Sequence of chain 1.A:
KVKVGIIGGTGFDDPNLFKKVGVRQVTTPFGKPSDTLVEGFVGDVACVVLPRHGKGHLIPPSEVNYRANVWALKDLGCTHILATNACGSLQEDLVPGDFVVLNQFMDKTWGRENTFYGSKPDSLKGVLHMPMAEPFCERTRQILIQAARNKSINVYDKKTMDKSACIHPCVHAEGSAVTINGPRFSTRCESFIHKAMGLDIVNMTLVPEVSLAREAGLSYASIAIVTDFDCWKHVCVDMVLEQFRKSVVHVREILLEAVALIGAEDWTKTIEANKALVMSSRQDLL

Binding-site contacts:
Ligand atom N6 contacts residue ASP253 of chain 1.B at 3.1 Å (salt-bridge).
Ligand atom O2' contacts residue MET227 of chain 1.B at 3.1 Å (h-bond).
Ligand atom C5 contacts residue GLY111 of chain 1.B at 3.7 Å.
Ligand atom O2' contacts residue SO41 of chain 1.G at 2.9 Å (h-bond).
Ligand atom CS contacts residue VAL267 of chain 1.B at 3.9 Å (hydrophobic).
Ligand atom C5 contacts residue PHE208 of chain 1.B at 3.8 Å (hydrophobic).
Ligand atom C8 contacts residue CYS110 of chain 1.B at 3.7 Å (hydrophobic).
Ligand atom C2 contacts residue MET227 of chain 1.B at 3.7 Å (hydrophobic).
Ligand atom O4' contacts residue SO41 of chain 1.G at 3.2 Å (h-bond).
Ligand atom N3 contacts residue ASN226 of chain 1.B at 3.6 Å.
Ligand atom O3' contacts residue SO41 of chain 1.G at 2.1 Å (h-bond).
Ligand atom N1 contacts residue VAL225 of chain 1.B at 3.7 Å.
Ligand atom C1' contacts residue SO41 of chain 1.G at 3.7 Å.
Ligand atom C6 contacts residue GLY111 of chain 1.B at 3.8 Å.
Ligand atom O4' contacts residue ALA109 of chain 1.B at 3.6 Å.
Ligand atom C4' contacts residue SO41 of chain 1.G at 3.3 Å.
Ligand atom N3 contacts residue MET227 of chain 1.B at 3.6 Å.
Ligand atom N7 contacts residue GLY111 of chain 1.B at 3.6 Å (h-bond).
Ligand atom C2' contacts residue SO41 of chain 1.G at 3.5 Å.
Ligand atom C1' contacts residue ALA109 of chain 1.B at 3.2 Å (hydrophobic).
Ligand atom O3' contacts residue PRO84 of chain 1.B at 3.9 Å.
Ligand atom C6 contacts residue VAL225 of chain 1.B at 3.8 Å (hydrophobic).
Ligand atom S5' contacts residue VAL267 of chain 1.B at 3.7 Å.
Ligand atom N7 contacts residue ASP251 of chain 1.B at 2.9 Å (salt-bridge).
Ligand atom N7 contacts residue CYS110 of chain 1.B at 3.5 Å.
Ligand atom CS contacts residue GLN310 of chain 1.A at 3.1 Å.
Ligand atom C8 contacts residue THR250 of chain 1.B at 3.8 Å.
Ligand atom N6 contacts residue ASP251 of chain 1.B at 2.9 Å (salt-bridge).
Ligand atom S5' contacts residue PHE208 of chain 1.B at 3.5 Å.
Ligand atom C3' contacts residue SO41 of chain 1.G at 3.0 Å.
Ligand atom N1 contacts residue PHE208 of chain 1.B at 3.9 Å.
Ligand atom C8 contacts residue ASP251 of chain 1.B at 3.6 Å.
Ligand atom N6 contacts residue GLY111 of chain 1.B at 3.6 Å.
Ligand atom C5' contacts residue PHE208 of chain 1.B at 3.8 Å (hydrophobic).
Ligand atom O2' contacts residue ALA109 of chain 1.B at 3.6 Å.
Ligand atom C6 contacts residue PHE208 of chain 1.B at 3.8 Å (hydrophobic).
Ligand atom C2 contacts residue ASN226 of chain 1.B at 3.8 Å.
Ligand atom O2' contacts residue ASN226 of chain 1.B at 3.2 Å (h-bond).
Ligand atom N9 contacts residue ALA109 of chain 1.B at 3.5 Å (h-bond).
Ligand atom C2 contacts residue VAL225 of chain 1.B at 3.8 Å (hydrophobic).

Sequence of chain 1.B:
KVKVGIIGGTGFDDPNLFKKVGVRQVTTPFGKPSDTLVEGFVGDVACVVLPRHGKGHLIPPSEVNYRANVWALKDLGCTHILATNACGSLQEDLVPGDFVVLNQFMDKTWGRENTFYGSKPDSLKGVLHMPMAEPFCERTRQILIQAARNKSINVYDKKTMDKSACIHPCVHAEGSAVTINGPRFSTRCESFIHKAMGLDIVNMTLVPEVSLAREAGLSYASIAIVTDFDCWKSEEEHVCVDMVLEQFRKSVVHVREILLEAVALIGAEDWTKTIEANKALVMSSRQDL

A protein and the small-molecule ligand that binds it are described below.
Small molecule (SMILES): CSC[C@H]1O[C@@H](n2cnc3c(N)ncnc32)[C@H](O)[C@@H]1O